Binding-site contacts:
Ligand atom CD1 contacts residue SER358 of chain 1.D at 3.5 Å.
Ligand atom NE1 contacts residue ARG181 of chain 1.D at 3.2 Å (salt-bridge).
Ligand atom CD1 contacts residue ARG181 of chain 1.D at 3.5 Å.
Ligand atom OE1 contacts residue VAL393 of chain 1.D at 3.4 Å.
Ligand atom O contacts residue VAL393 of chain 1.D at 3.6 Å.
Ligand atom CZ3 contacts residue ARG181 of chain 1.D at 3.8 Å.
Ligand atom C contacts residue VAL393 of chain 1.D at 3.5 Å (hydrophobic).
Ligand atom CB contacts residue ARG181 of chain 1.D at 3.4 Å.
Ligand atom CG contacts residue PHE182 of chain 1.D at 3.9 Å (hydrophobic).
Ligand atom C contacts residue ARG181 of chain 1.D at 3.7 Å.
Ligand atom CD1 contacts residue PHE182 of chain 1.D at 3.7 Å (hydrophobic).
Ligand atom CD1 contacts residue THR179 of chain 1.D at 3.7 Å.
Ligand atom CD contacts residue MET391 of chain 1.D at 3.8 Å (hydrophobic).
Ligand atom CG contacts residue PRO392 of chain 1.D at 3.8 Å (hydrophobic).
Ligand atom NE2 contacts residue PRO392 of chain 1.D at 3.1 Å (h-bond).
Ligand atom O contacts residue MET391 of chain 1.D at 3.0 Å.
Ligand atom CD1 contacts residue ARG183 of chain 1.D at 3.6 Å.
Ligand atom CG contacts residue ARG181 of chain 1.D at 3.5 Å.
Ligand atom N contacts residue PRO392 of chain 1.D at 2.9 Å (h-bond).
Ligand atom N contacts residue VAL393 of chain 1.D at 3.6 Å.
Ligand atom CH2 contacts residue ARG181 of chain 1.D at 3.8 Å.
Ligand atom O contacts residue MET391 of chain 1.D at 3.3 Å.
Ligand atom O contacts residue ARG394 of chain 1.D at 2.7 Å (salt-bridge).
Ligand atom CE2 contacts residue ARG181 of chain 1.D at 3.8 Å.
Ligand atom NE2 contacts residue MET391 of chain 1.D at 2.9 Å (h-bond).
Ligand atom O contacts residue ARG181 of chain 1.D at 2.9 Å (salt-bridge).
Ligand atom CA contacts residue ARG181 of chain 1.D at 3.6 Å.
Ligand atom CB contacts residue MET391 of chain 1.D at 3.7 Å (hydrophobic).
Ligand atom O contacts residue LEU262 of chain 1.D at 3.6 Å.
Ligand atom C contacts residue ARG394 of chain 1.D at 3.4 Å.
Ligand atom N contacts residue ARG181 of chain 1.D at 2.8 Å (salt-bridge).
Ligand atom C contacts residue MET391 of chain 1.D at 3.5 Å (hydrophobic).
Ligand atom O contacts residue PHE182 of chain 1.D at 3.7 Å.
Ligand atom CA contacts residue ARG181 of chain 1.D at 3.6 Å.
Ligand atom CD contacts residue PRO392 of chain 1.D at 3.8 Å (hydrophobic).
Ligand atom CD2 contacts residue ARG394 of chain 1.D at 3.9 Å.
Ligand atom CA contacts residue PRO392 of chain 1.D at 3.7 Å (hydrophobic).
Ligand atom CB contacts residue PRO392 of chain 1.D at 3.5 Å (hydrophobic).
Ligand atom C contacts residue MET391 of chain 1.D at 3.6 Å (hydrophobic).
Ligand atom CD2 contacts residue MET391 of chain 1.D at 3.7 Å (hydrophobic).

A small-molecule ligand and the protein it binds are described below.
Small molecule (SMILES): CC(=O)N[C@@H](CCC(N)=O)C(=O)N[C@@H](CC(C)C)C(=O)N1CCC[C@H]1C(=O)N[C@@H](CC(C)C)C(=O)N[C@@H](Cc1c[nH]c2ccccc12)C(=O)NCC(N)=O

Sequence of chain 1.D:
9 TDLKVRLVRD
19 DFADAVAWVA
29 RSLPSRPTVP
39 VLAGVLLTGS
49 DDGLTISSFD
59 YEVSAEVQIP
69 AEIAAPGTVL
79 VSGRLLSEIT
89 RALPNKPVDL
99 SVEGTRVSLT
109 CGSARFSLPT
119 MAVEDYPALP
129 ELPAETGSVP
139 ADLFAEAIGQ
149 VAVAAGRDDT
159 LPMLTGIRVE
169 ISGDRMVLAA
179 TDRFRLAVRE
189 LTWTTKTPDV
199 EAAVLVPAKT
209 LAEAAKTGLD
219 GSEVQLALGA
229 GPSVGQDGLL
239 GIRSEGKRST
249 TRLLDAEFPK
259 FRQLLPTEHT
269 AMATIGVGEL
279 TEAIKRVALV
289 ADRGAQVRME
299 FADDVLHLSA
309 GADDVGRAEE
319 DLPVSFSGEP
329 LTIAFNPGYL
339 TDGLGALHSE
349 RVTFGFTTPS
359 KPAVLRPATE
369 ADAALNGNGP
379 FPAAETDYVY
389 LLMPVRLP